Binding-site contacts:
Ligand atom C8 contacts residue GLY1150 of chain 1.C at 3.4 Å.
Ligand atom C3 contacts residue ASN728 of chain 1.C at 3.8 Å.
Ligand atom C7 contacts residue ASN728 of chain 1.C at 3.1 Å.
Ligand atom N2 contacts residue ASN728 of chain 1.C at 2.9 Å (h-bond).
Ligand atom O5 contacts residue ASN728 of chain 1.C at 2.4 Å (h-bond).
Ligand atom C5 contacts residue ASN728 of chain 1.C at 3.8 Å.
Ligand atom C8 contacts residue ASN728 of chain 1.C at 4.3 Å.
Ligand atom C8 contacts residue ILE1149 of chain 1.C at 4.2 Å (hydrophobic).
Ligand atom C2 contacts residue ASN728 of chain 1.C at 2.5 Å.
Ligand atom O7 contacts residue ASN728 of chain 1.C at 3.0 Å (h-bond).
Ligand atom C1 contacts residue ASN728 of chain 1.C at 1.5 Å.
Ligand atom C4 contacts residue ASN728 of chain 1.C at 4.3 Å.

Sequence of chain 1.C:
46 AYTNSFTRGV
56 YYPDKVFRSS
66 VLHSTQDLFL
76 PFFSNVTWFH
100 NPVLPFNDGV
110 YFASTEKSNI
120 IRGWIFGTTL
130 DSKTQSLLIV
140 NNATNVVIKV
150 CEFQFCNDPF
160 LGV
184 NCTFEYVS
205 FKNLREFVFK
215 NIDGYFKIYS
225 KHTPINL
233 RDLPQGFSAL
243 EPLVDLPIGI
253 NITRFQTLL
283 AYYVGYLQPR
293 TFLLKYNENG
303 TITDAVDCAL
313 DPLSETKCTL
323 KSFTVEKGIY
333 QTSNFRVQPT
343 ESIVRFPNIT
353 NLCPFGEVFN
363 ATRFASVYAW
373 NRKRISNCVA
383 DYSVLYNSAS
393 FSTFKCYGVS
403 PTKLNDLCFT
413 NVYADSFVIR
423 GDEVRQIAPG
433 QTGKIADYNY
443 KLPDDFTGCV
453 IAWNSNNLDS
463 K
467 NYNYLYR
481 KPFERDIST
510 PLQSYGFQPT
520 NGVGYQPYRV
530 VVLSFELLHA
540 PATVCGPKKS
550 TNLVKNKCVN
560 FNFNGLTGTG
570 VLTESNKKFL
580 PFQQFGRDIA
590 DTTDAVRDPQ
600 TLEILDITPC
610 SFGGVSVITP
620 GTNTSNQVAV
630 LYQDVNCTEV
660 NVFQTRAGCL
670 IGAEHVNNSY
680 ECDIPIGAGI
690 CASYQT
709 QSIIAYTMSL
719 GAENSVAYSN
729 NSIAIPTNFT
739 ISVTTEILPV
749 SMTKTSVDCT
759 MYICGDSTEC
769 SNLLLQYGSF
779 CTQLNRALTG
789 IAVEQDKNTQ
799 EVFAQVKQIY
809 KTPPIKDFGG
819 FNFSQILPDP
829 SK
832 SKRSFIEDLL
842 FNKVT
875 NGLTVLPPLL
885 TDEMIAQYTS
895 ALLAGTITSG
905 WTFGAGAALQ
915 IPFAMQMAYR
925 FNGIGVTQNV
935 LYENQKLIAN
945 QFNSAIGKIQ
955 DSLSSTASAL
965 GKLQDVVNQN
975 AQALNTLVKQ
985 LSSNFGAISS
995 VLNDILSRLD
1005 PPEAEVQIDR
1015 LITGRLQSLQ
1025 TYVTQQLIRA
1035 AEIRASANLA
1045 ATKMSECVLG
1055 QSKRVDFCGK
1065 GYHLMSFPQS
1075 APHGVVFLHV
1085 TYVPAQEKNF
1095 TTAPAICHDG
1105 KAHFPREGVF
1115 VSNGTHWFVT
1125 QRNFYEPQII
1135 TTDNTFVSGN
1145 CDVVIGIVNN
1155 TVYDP

This small molecule binds to this protein.
Small molecule (SMILES): CC(=O)N[C@@H]1[C@@H](O)[C@H](O)[C@@H](CO)O[C@H]1O